A small-molecule ligand and the protein it binds are described below.
Small molecule (SMILES): CC(=O)N[C@@H]1[C@@H](O)[C@H](O)[C@@H](CO)O[C@H]1O

Sequence of chain 1.P:
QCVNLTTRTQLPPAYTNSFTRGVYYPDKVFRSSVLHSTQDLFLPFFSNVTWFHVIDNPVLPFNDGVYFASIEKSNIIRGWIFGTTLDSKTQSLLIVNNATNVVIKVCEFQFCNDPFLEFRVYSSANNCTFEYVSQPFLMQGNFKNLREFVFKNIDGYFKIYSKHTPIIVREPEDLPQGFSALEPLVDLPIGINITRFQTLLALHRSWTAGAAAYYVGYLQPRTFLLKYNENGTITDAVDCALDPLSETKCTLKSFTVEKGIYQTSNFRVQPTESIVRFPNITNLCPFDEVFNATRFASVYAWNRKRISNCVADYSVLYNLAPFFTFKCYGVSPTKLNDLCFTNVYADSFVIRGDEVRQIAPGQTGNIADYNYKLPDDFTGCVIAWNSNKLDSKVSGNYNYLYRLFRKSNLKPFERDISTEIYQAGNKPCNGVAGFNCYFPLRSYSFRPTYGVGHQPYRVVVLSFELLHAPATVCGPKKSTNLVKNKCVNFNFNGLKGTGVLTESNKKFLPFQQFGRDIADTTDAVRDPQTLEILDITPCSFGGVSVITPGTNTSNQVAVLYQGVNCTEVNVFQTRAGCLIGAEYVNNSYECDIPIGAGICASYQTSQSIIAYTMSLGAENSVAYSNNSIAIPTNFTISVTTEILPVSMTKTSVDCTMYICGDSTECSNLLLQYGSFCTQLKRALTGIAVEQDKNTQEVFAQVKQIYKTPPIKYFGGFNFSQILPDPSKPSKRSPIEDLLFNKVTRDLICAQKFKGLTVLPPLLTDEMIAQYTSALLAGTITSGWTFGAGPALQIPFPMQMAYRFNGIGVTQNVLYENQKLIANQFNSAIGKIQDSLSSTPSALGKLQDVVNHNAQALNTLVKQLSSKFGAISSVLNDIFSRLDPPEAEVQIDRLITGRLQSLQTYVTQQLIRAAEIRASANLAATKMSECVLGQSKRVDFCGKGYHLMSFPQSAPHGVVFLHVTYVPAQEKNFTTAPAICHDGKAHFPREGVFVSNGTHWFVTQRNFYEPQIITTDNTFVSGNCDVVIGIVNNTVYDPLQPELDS

Binding-site contacts:
Ligand atom O5 contacts residue TYR793 of chain 1.M at 4.4 Å.
Ligand atom C8 contacts residue ASN707 of chain 1.P at 3.6 Å.
Ligand atom C1 contacts residue ASN706 of chain 1.P at 1.4 Å.
Ligand atom C5 contacts residue ASN706 of chain 1.P at 3.6 Å.
Ligand atom O7 contacts residue ASN706 of chain 1.P at 3.3 Å (h-bond).
Ligand atom C7 contacts residue ASN706 of chain 1.P at 3.3 Å.
Ligand atom O5 contacts residue ASN706 of chain 1.P at 2.3 Å (h-bond).
Ligand atom O6 contacts residue TYR793 of chain 1.M at 4.0 Å.
Ligand atom C2 contacts residue ASN706 of chain 1.P at 2.5 Å.
Ligand atom C3 contacts residue ASN706 of chain 1.P at 3.8 Å.
Ligand atom N2 contacts residue ASN706 of chain 1.P at 2.9 Å (h-bond).
Ligand atom C4 contacts residue ASN706 of chain 1.P at 4.2 Å.
Ligand atom C8 contacts residue ASN706 of chain 1.P at 3.9 Å.

Sequence of chain 1.M:
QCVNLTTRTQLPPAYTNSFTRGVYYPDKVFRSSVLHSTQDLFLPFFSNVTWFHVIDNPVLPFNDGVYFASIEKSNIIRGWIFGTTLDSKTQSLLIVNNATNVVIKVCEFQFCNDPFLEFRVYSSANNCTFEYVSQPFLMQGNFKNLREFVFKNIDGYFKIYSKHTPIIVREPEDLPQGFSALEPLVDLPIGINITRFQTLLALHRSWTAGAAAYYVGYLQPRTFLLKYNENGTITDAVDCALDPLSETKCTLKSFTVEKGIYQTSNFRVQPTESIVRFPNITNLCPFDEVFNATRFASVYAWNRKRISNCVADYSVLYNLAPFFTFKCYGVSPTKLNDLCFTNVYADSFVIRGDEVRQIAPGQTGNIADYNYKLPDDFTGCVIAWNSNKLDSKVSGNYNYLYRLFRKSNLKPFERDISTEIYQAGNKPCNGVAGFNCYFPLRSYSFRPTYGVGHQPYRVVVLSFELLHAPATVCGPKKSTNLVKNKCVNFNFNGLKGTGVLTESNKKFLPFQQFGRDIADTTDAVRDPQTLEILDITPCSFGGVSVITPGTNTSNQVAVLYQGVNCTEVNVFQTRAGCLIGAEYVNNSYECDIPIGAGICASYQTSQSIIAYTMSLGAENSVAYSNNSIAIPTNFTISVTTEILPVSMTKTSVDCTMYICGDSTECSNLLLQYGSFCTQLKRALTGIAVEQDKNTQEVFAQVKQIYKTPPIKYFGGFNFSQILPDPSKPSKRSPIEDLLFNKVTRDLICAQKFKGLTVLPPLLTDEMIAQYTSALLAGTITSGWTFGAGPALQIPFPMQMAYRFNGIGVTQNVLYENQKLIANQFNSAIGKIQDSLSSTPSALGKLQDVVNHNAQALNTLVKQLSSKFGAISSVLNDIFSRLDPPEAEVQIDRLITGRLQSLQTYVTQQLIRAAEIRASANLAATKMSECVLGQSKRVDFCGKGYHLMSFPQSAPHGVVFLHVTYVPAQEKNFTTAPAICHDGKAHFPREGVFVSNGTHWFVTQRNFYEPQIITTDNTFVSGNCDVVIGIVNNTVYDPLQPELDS